A protein and the small-molecule ligand that binds it are described below.
Small molecule (SMILES): CC(=O)N[C@H]1[C@H](O[C@H]2[C@H](O)[C@@H](NC(C)=O)CO[C@@H]2CO)O[C@H](CO)[C@@H](O)[C@@H]1O

Binding-site contacts:
Ligand atom O7 contacts residue ASN362 of chain 1.C at 3.2 Å (h-bond).
Ligand atom O4 contacts residue BMA3 of chain 1.FA at 3.5 Å.
Ligand atom C3 contacts residue NAG2 of chain 1.FA at 3.8 Å.
Ligand atom O5 contacts residue ASN362 of chain 1.C at 2.4 Å (h-bond).
Ligand atom C1 contacts residue ASN362 of chain 1.C at 1.4 Å.
Ligand atom C8 contacts residue ASN385 of chain 1.C at 4.0 Å.
Ligand atom C7 contacts residue ASN362 of chain 1.C at 3.3 Å.
Ligand atom O6 contacts residue ASN362 of chain 1.C at 3.7 Å.
Ligand atom C6 contacts residue ASN362 of chain 1.C at 4.4 Å.
Ligand atom C3 contacts residue ASN362 of chain 1.C at 3.8 Å.
Ligand atom O3 contacts residue BMA3 of chain 1.FA at 4.1 Å.
Ligand atom N2 contacts residue ASN362 of chain 1.C at 2.9 Å (h-bond).
Ligand atom O3 contacts residue NAG2 of chain 1.FA at 4.2 Å.
Ligand atom O3 contacts residue NAG1 of chain 1.FA at 3.7 Å.
Ligand atom C8 contacts residue THR371 of chain 1.C at 3.4 Å.
Ligand atom O7 contacts residue SER387 of chain 1.C at 3.9 Å.
Ligand atom C4 contacts residue ASN362 of chain 1.C at 4.2 Å.
Ligand atom N2 contacts residue NAG2 of chain 1.FA at 3.6 Å (h-bond).
Ligand atom O7 contacts residue NAG1 of chain 1.FA at 3.7 Å.
Ligand atom C8 contacts residue ASN362 of chain 1.C at 4.4 Å.
Ligand atom C1 contacts residue NAG2 of chain 1.FA at 4.3 Å.
Ligand atom C5 contacts residue NAG2 of chain 1.FA at 4.3 Å.
Ligand atom C4 contacts residue NAG2 of chain 1.FA at 4.2 Å.
Ligand atom C2 contacts residue ASN362 of chain 1.C at 2.5 Å.
Ligand atom O7 contacts residue ASN385 of chain 1.C at 4.1 Å.
Ligand atom C1 contacts residue SER363 of chain 1.C at 4.0 Å.
Ligand atom C2 contacts residue NAG2 of chain 1.FA at 4.2 Å.
Ligand atom O6 contacts residue NAG2 of chain 1.FA at 4.1 Å.
Ligand atom C8 contacts residue NAG1 of chain 1.FA at 4.2 Å.
Ligand atom C7 contacts residue NAG1 of chain 1.FA at 4.2 Å.
Ligand atom O4 contacts residue NAG2 of chain 1.FA at 3.7 Å.
Ligand atom C5 contacts residue ASN362 of chain 1.C at 3.7 Å.
Ligand atom C3 contacts residue BMA3 of chain 1.FA at 4.3 Å.

Sequence of chain 1.C:
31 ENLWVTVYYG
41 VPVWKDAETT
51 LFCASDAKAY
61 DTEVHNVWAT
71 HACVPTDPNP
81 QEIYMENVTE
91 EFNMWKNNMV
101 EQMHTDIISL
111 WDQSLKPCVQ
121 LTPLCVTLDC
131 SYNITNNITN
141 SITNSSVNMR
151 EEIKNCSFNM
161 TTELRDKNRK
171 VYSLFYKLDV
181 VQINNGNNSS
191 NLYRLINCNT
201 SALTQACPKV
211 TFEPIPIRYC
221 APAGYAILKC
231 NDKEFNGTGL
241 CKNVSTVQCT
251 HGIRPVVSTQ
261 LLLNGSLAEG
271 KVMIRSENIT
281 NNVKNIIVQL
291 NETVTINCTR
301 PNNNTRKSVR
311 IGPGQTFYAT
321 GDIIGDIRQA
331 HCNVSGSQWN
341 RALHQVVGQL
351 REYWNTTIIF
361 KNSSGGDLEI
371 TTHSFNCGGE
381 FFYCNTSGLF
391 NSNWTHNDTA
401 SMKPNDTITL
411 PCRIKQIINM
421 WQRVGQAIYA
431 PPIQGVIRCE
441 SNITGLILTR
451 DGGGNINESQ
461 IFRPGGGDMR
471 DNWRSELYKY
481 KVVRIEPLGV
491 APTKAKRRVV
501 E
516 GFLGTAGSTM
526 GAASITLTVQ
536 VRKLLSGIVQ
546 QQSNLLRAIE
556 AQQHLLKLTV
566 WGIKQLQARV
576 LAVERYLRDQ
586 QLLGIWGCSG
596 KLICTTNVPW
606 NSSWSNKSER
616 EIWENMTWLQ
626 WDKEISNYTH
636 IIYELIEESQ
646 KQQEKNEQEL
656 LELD